This protein binds this small molecule.
Small molecule (SMILES): CC[C@H](C)[C@H](NC(=O)[C@@H](N)CC(C)C)C(=O)NCC(=O)N[C@@H](CCCN=C(N)N)C(=O)N[C@H](C=O)[C@@H](C)O

Binding-site contacts:
Ligand atom CZ contacts residue SER86 of chain 5.A at 3.2 Å.
Ligand atom CZ contacts residue PHE100 of chain 5.A at 4.1 Å (hydrophobic).
Ligand atom CB contacts residue LYS234 of chain 4.C at 3.9 Å.
Ligand atom O contacts residue SER86 of chain 5.A at 2.8 Å (h-bond).
Ligand atom NH1 contacts residue LYS98 of chain 5.A at 3.7 Å.
Ligand atom CD1 contacts residue ILE84 of chain 5.A at 4.0 Å (hydrophobic).
Ligand atom CB contacts residue SER86 of chain 5.A at 3.9 Å.
Ligand atom CD contacts residue ASN101 of chain 5.A at 3.2 Å.
Ligand atom N contacts residue LYS234 of chain 4.C at 3.6 Å.
Ligand atom CZ contacts residue LYS98 of chain 5.A at 3.7 Å.
Ligand atom CG contacts residue SER86 of chain 5.A at 4.2 Å.
Ligand atom O contacts residue THR88 of chain 5.A at 3.7 Å.
Ligand atom CD2 contacts residue ILE84 of chain 5.A at 3.9 Å (hydrophobic).
Ligand atom NH2 contacts residue PHE100 of chain 5.A at 2.8 Å (h-bond).
Ligand atom CA contacts residue SER86 of chain 5.A at 4.0 Å.
Ligand atom O contacts residue LYS234 of chain 4.C at 3.4 Å.
Ligand atom NH2 contacts residue ASN101 of chain 5.A at 3.7 Å.
Ligand atom NE contacts residue ASN101 of chain 5.A at 3.0 Å (h-bond).
Ligand atom CZ contacts residue LEU87 of chain 5.A at 4.2 Å (hydrophobic).
Ligand atom N contacts residue LYS234 of chain 4.C at 1.5 Å.
Ligand atom NH2 contacts residue SER86 of chain 5.A at 3.5 Å (h-bond).
Ligand atom NH1 contacts residue LEU87 of chain 5.A at 3.9 Å.
Ligand atom CD contacts residue SER86 of chain 5.A at 3.5 Å.
Ligand atom CA contacts residue LYS234 of chain 4.C at 2.5 Å.
Ligand atom C contacts residue SER86 of chain 5.A at 3.6 Å.
Ligand atom NE contacts residue SER86 of chain 5.A at 3.6 Å.
Ligand atom NH2 contacts residue LEU87 of chain 5.A at 3.9 Å.
Ligand atom CA contacts residue SER233 of chain 4.C at 3.6 Å.
Ligand atom N contacts residue SER86 of chain 5.A at 4.0 Å.
Ligand atom CZ contacts residue ASN101 of chain 5.A at 3.7 Å.
Ligand atom NH1 contacts residue SER86 of chain 5.A at 3.4 Å (h-bond).
Ligand atom NH2 contacts residue LYS98 of chain 5.A at 2.7 Å (salt-bridge).
Ligand atom O contacts residue LYS98 of chain 5.A at 3.8 Å.
Ligand atom NH1 contacts residue THR88 of chain 5.A at 3.8 Å.
Ligand atom C contacts residue LYS98 of chain 5.A at 3.7 Å.
Ligand atom NH2 contacts residue LYS97 of chain 5.A at 3.6 Å (salt-bridge).
Ligand atom C contacts residue LYS234 of chain 4.C at 3.0 Å.
Ligand atom C contacts residue THR88 of chain 5.A at 4.2 Å.
Ligand atom CB contacts residue SER233 of chain 4.C at 4.1 Å.
Ligand atom N contacts residue SER233 of chain 4.C at 3.0 Å (h-bond).

Sequence of chain 4.C:
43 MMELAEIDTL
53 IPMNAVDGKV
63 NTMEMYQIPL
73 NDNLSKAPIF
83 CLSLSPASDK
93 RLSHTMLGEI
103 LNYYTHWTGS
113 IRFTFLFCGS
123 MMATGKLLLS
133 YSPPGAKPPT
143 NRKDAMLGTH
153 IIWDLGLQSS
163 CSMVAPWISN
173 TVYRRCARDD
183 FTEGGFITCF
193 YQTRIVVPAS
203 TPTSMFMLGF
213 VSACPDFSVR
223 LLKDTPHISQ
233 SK

Sequence of chain 5.A:
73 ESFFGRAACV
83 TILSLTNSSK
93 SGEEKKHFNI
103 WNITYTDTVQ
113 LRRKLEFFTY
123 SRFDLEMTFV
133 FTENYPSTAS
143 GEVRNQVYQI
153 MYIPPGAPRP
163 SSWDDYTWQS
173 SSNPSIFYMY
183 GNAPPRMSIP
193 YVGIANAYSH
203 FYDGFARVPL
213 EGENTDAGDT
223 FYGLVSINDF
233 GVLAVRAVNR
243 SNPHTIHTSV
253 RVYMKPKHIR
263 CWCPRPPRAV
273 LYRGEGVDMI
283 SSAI